Binding-site contacts:
Ligand atom O contacts residue ASN322 of chain 1.A at 3.5 Å (h-bond).
Ligand atom CG2 contacts residue CYS239 of chain 1.A at 3.9 Å (hydrophobic).
Ligand atom CE1 contacts residue TRP250 of chain 1.A at 3.7 Å (hydrophobic).
Ligand atom O contacts residue GLN233 of chain 1.A at 3.9 Å.
Ligand atom CG contacts residue VAL344 of chain 1.A at 3.7 Å (hydrophobic).
Ligand atom CB contacts residue SER325 of chain 1.A at 3.7 Å.
Ligand atom CE1 contacts residue TYR251 of chain 1.A at 3.6 Å (hydrophobic).
Ligand atom O contacts residue PHE340 of chain 1.A at 3.1 Å.
Ligand atom NZ contacts residue ASP168 of chain 1.A at 2.3 Å (salt-bridge).
Ligand atom CA contacts residue PHE340 of chain 1.A at 3.7 Å (hydrophobic).
Ligand atom CB contacts residue PHE321 of chain 1.A at 3.7 Å (hydrophobic).
Ligand atom O contacts residue PHE318 of chain 1.A at 3.1 Å.
Ligand atom CE contacts residue TYR348 of chain 1.A at 3.9 Å (hydrophobic).
Ligand atom NZ contacts residue TYR251 of chain 1.A at 3.5 Å.
Ligand atom CG2 contacts residue MET165 of chain 1.A at 3.7 Å (hydrophobic).
Ligand atom CD1 contacts residue ILE255 of chain 1.A at 3.8 Å (hydrophobic).
Ligand atom OG1 contacts residue THR240 of chain 1.A at 3.3 Å.
Ligand atom CZ contacts residue TRP250 of chain 1.A at 3.8 Å (hydrophobic).
Ligand atom CG2 contacts residue SER238 of chain 1.A at 3.9 Å.
Ligand atom CH2 contacts residue THR258 of chain 1.A at 3.8 Å.
Ligand atom O contacts residue ASN322 of chain 1.A at 2.9 Å (h-bond).
Ligand atom C contacts residue PRO332 of chain 1.A at 3.8 Å (hydrophobic).
Ligand atom CZ2 contacts residue GLN172 of chain 1.A at 3.2 Å.
Ligand atom NZ contacts residue TYR348 of chain 1.A at 3.4 Å (h-bond).
Ligand atom CE2 contacts residue GLN172 of chain 1.A at 3.9 Å.
Ligand atom O contacts residue PHE340 of chain 1.A at 3.8 Å.
Ligand atom CE1 contacts residue ILE255 of chain 1.A at 3.7 Å (hydrophobic).
Ligand atom C contacts residue ASN322 of chain 1.A at 3.6 Å.
Ligand atom CD1 contacts residue TYR251 of chain 1.A at 3.9 Å (hydrophobic).
Ligand atom CB contacts residue GLN233 of chain 1.A at 3.9 Å.
Ligand atom ND2 contacts residue PRO332 of chain 1.A at 3.5 Å.
Ligand atom CE contacts residue ASP168 of chain 1.A at 3.5 Å.
Ligand atom CH2 contacts residue GLN172 of chain 1.A at 3.4 Å.
Ligand atom CB contacts residue PRO332 of chain 1.A at 3.9 Å (hydrophobic).
Ligand atom O contacts residue PHE340 of chain 1.A at 3.3 Å.
Ligand atom O contacts residue LEU145 of chain 1.A at 3.6 Å.
Ligand atom O contacts residue SER325 of chain 1.A at 3.3 Å.
Ligand atom N contacts residue PHE340 of chain 1.A at 3.8 Å.
Ligand atom CD contacts residue TYR348 of chain 1.A at 3.4 Å (hydrophobic).
Ligand atom CZ3 contacts residue THR258 of chain 1.A at 3.5 Å.

Sequence of chain 1.A:
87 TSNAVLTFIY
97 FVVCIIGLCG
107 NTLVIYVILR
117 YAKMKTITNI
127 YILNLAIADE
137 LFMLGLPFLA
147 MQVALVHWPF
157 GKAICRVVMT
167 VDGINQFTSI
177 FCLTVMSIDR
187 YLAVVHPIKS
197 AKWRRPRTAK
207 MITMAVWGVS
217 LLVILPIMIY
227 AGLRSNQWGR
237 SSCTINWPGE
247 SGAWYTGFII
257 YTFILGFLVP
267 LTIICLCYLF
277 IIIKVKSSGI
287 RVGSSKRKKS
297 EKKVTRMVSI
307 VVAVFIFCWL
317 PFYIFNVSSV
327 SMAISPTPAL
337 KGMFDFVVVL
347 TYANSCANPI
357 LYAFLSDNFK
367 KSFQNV

The small molecule below binds the protein below.
Small molecule (SMILES): C[C@@H]1NC(=O)[C@H](CC(N)=O)NC(=O)[C@H](CCCCN)NC(=O)[C@@H](N)CSSC[C@@H](C=O)NC(=O)[C@H](C)NC(=O)[C@H]([C@@H](C)O)NC(=O)[C@H](C)NC(=O)[C@H]([C@@H](C)O)NC(=O)[C@H](CCCCN)NC(=O)[C@H](CC2=CN=C3CC=CC=C23)NC(=O)[C@H](Cc2ccccc2)NC1=O